This small molecule binds to this protein.
Small molecule (SMILES): CC(=O)N[C@H]1[C@H](O[C@H]2[C@H](O)[C@@H](NC(C)=O)CO[C@@H]2CO)O[C@H](CO)[C@@H](O[C@@H]2O[C@H](CO)[C@@H](O)[C@H](O)[C@@H]2O)[C@@H]1O

Sequence of chain 1.C:
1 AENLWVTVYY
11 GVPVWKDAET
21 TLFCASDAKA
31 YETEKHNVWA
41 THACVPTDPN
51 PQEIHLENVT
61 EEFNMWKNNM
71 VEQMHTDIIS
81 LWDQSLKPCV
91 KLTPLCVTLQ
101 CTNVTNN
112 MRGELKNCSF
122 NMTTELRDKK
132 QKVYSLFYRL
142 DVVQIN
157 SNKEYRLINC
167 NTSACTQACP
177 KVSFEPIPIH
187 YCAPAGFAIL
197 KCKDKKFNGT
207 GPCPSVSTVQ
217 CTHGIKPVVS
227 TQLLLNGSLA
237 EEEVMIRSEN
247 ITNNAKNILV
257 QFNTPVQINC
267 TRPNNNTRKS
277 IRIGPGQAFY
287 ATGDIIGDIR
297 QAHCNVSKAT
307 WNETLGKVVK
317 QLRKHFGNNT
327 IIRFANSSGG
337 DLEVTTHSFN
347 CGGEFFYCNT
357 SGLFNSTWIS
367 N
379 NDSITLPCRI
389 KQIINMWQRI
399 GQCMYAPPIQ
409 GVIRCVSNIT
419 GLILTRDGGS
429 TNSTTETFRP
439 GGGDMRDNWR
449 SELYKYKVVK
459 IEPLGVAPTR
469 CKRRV

Binding-site contacts:
Ligand atom C5 contacts residue TYR135 of chain 1.C at 3.7 Å (hydrophobic).
Ligand atom C2 contacts residue ASN118 of chain 1.C at 2.5 Å.
Ligand atom C4 contacts residue ASN118 of chain 1.C at 4.2 Å.
Ligand atom C8 contacts residue ASP290 of chain 1.C at 3.6 Å.
Ligand atom O4 contacts residue TYR135 of chain 1.C at 3.7 Å.
Ligand atom C2 contacts residue TYR135 of chain 1.C at 4.4 Å (hydrophobic).
Ligand atom C4 contacts residue TYR135 of chain 1.C at 4.1 Å (hydrophobic).
Ligand atom C7 contacts residue ASP290 of chain 1.C at 4.2 Å.
Ligand atom O5 contacts residue ASN118 of chain 1.C at 2.3 Å (h-bond).
Ligand atom C8 contacts residue THR105 of chain 1.C at 4.5 Å.
Ligand atom O7 contacts residue LEU137 of chain 1.C at 4.3 Å.
Ligand atom O7 contacts residue ASN118 of chain 1.C at 3.8 Å.
Ligand atom N2 contacts residue ASN118 of chain 1.C at 3.0 Å (h-bond).
Ligand atom C6 contacts residue SER120 of chain 1.C at 4.3 Å.
Ligand atom O7 contacts residue TYR135 of chain 1.C at 2.9 Å (h-bond).
Ligand atom C3 contacts residue ASN118 of chain 1.C at 3.8 Å.
Ligand atom O7 contacts residue ASP290 of chain 1.C at 4.0 Å.
Ligand atom C7 contacts residue TYR135 of chain 1.C at 4.0 Å (hydrophobic).
Ligand atom C8 contacts residue ASN106 of chain 1.C at 3.9 Å.
Ligand atom C8 contacts residue VAL104 of chain 1.C at 4.3 Å (hydrophobic).
Ligand atom C1 contacts residue TYR135 of chain 1.C at 3.6 Å (hydrophobic).
Ligand atom N2 contacts residue TYR135 of chain 1.C at 4.2 Å.
Ligand atom C1 contacts residue ASN118 of chain 1.C at 1.4 Å.
Ligand atom C3 contacts residue TYR135 of chain 1.C at 3.7 Å (hydrophobic).
Ligand atom C8 contacts residue TYR135 of chain 1.C at 4.2 Å (hydrophobic).
Ligand atom C6 contacts residue TYR135 of chain 1.C at 4.1 Å (hydrophobic).
Ligand atom N2 contacts residue THR105 of chain 1.C at 4.4 Å.
Ligand atom C5 contacts residue ASN118 of chain 1.C at 3.6 Å.
Ligand atom C7 contacts residue ASN118 of chain 1.C at 3.6 Å.
Ligand atom O5 contacts residue TYR135 of chain 1.C at 4.0 Å.